The small molecule below binds the protein below.
Small molecule (SMILES): CC(=O)N[C@@H]1[C@@H](O)[C@H](O)[C@@H](CO)O[C@H]1O

Binding-site contacts:
Ligand atom C8 contacts residue GLY21 of chain 1.F at 3.8 Å.
Ligand atom C4 contacts residue ASN25 of chain 1.F at 4.2 Å.
Ligand atom O3 contacts residue VAL49 of chain 1.F at 3.1 Å.
Ligand atom O5 contacts residue ASN25 of chain 1.F at 2.3 Å (h-bond).
Ligand atom O7 contacts residue VAL49 of chain 1.F at 4.1 Å.
Ligand atom C1 contacts residue ASN25 of chain 1.F at 1.4 Å.
Ligand atom C8 contacts residue PHE24 of chain 1.F at 3.8 Å (hydrophobic).
Ligand atom O4 contacts residue SER53 of chain 1.F at 3.9 Å.
Ligand atom O7 contacts residue GLY21 of chain 1.F at 4.1 Å.
Ligand atom C3 contacts residue SER53 of chain 1.F at 3.9 Å.
Ligand atom C8 contacts residue PHE20 of chain 1.F at 3.7 Å (hydrophobic).
Ligand atom N2 contacts residue ASN25 of chain 1.F at 2.9 Å (h-bond).
Ligand atom C2 contacts residue ASN25 of chain 1.F at 2.5 Å.
Ligand atom C8 contacts residue LEU50 of chain 1.F at 3.8 Å (hydrophobic).
Ligand atom C3 contacts residue ASN25 of chain 1.F at 3.8 Å.
Ligand atom C5 contacts residue ASN25 of chain 1.F at 3.6 Å.
Ligand atom O3 contacts residue SER53 of chain 1.F at 3.7 Å.
Ligand atom C7 contacts residue GLY21 of chain 1.F at 3.9 Å.
Ligand atom C7 contacts residue ASN25 of chain 1.F at 4.0 Å.
Ligand atom N2 contacts residue GLY21 of chain 1.F at 4.3 Å.

Sequence of chain 1.F:
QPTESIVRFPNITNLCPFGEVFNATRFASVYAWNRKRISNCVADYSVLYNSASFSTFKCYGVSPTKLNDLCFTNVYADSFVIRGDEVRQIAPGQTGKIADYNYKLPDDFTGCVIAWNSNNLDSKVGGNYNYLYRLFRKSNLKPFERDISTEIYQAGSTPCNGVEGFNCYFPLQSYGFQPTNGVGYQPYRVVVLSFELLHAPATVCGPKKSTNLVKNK